The protein below binds the small molecule below.
Small molecule (SMILES): Nc1ncnc2c1ncn2[C@H]1C[C@H](O)[C@@H](COP(=O)(O)O)O1

Binding-site contacts:
Ligand atom O4' contacts residue PRO630 of chain 1.SA at 3.4 Å.
Ligand atom C5 contacts residue PRO419 of chain 1.SA at 4.0 Å (hydrophobic).
Ligand atom C8 contacts residue SER631 of chain 1.SA at 3.8 Å.
Ligand atom N9 contacts residue HIS629 of chain 1.SA at 4.3 Å.
Ligand atom N6 contacts residue GLY638 of chain 1.SA at 3.0 Å (h-bond).
Ligand atom N1 contacts residue PRO630 of chain 1.SA at 4.0 Å.
Ligand atom N1 contacts residue PRO419 of chain 1.SA at 4.4 Å.
Ligand atom C1' contacts residue PRO630 of chain 1.SA at 4.0 Å (hydrophobic).
Ligand atom C4 contacts residue SER631 of chain 1.SA at 4.4 Å.
Ligand atom C8 contacts residue PRO419 of chain 1.SA at 4.4 Å (hydrophobic).
Ligand atom P contacts residue PRO630 of chain 1.SA at 4.5 Å.
Ligand atom N6 contacts residue PRO419 of chain 1.SA at 4.5 Å.
Ligand atom C4 contacts residue PRO419 of chain 1.SA at 4.4 Å (hydrophobic).
Ligand atom N6 contacts residue SER631 of chain 1.SA at 4.2 Å.
Ligand atom C5 contacts residue SER631 of chain 1.SA at 3.9 Å.
Ligand atom P contacts residue HIS627 of chain 1.SA at 4.0 Å.
Ligand atom C8 contacts residue HIS629 of chain 1.SA at 3.6 Å.
Ligand atom N9 contacts residue PRO630 of chain 1.SA at 4.0 Å.
Ligand atom N7 contacts residue SER631 of chain 1.SA at 3.3 Å.
Ligand atom C5 contacts residue PRO630 of chain 1.SA at 4.1 Å (hydrophobic).
Ligand atom C6 contacts residue GLY638 of chain 1.SA at 3.9 Å.
Ligand atom N7 contacts residue PRO419 of chain 1.SA at 4.0 Å.
Ligand atom C1' contacts residue HIS629 of chain 1.SA at 3.8 Å.
Ligand atom N1 contacts residue VAL418 of chain 1.SA at 4.1 Å.
Ligand atom C6 contacts residue VAL418 of chain 1.SA at 4.0 Å (hydrophobic).
Ligand atom C4 contacts residue PRO630 of chain 1.SA at 3.6 Å (hydrophobic).
Ligand atom C2' contacts residue HIS629 of chain 1.SA at 4.5 Å.
Ligand atom C6 contacts residue PRO419 of chain 1.SA at 4.1 Å (hydrophobic).
Ligand atom O4' contacts residue HIS629 of chain 1.SA at 4.2 Å.
Ligand atom C6 contacts residue SER631 of chain 1.SA at 4.3 Å.
Ligand atom N3 contacts residue PRO630 of chain 1.SA at 3.3 Å.
Ligand atom N7 contacts residue HIS629 of chain 1.SA at 4.3 Å.
Ligand atom N6 contacts residue VAL418 of chain 1.SA at 3.5 Å.
Ligand atom N1 contacts residue GLY638 of chain 1.SA at 3.5 Å (h-bond).
Ligand atom N6 contacts residue PHE637 of chain 1.SA at 4.0 Å.
Ligand atom O5' contacts residue PRO630 of chain 1.SA at 3.9 Å.
Ligand atom O1P contacts residue LYS640 of chain 1.SA at 4.4 Å.
Ligand atom C6 contacts residue PRO630 of chain 1.SA at 4.3 Å (hydrophobic).
Ligand atom O1P contacts residue PRO630 of chain 1.SA at 4.3 Å.
Ligand atom C2 contacts residue PRO630 of chain 1.SA at 3.5 Å (hydrophobic).

Sequence of chain 1.SA:
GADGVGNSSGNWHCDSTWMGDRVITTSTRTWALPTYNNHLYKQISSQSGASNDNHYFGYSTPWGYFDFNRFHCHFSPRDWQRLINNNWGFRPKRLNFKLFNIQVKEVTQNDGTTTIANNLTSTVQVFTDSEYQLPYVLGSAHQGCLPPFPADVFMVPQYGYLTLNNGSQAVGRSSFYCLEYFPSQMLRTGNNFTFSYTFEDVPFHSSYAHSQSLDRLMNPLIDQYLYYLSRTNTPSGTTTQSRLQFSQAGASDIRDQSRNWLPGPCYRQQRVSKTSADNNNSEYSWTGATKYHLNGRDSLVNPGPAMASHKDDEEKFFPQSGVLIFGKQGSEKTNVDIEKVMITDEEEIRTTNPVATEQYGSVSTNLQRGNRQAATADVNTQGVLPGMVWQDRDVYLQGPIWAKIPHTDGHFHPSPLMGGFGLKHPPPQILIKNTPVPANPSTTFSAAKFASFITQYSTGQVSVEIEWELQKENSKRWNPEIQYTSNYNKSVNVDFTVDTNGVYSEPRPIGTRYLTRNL